Sequence of chain 2.A:
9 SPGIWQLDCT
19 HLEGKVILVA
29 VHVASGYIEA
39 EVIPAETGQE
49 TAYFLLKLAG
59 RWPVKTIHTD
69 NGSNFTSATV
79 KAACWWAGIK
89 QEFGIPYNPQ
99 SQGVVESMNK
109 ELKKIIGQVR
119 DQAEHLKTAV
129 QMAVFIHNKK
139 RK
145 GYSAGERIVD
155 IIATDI

Binding-site contacts:
Ligand atom C01 contacts residue HIS123 of chain 2.A at 3.7 Å.
Ligand atom C39 contacts residue MET130 of chain 2.A at 3.7 Å (hydrophobic).
Ligand atom C30 contacts residue THR77 of chain 1.A at 3.7 Å.
Ligand atom O35 contacts residue ALA81 of chain 1.A at 3.7 Å.
Ligand atom N08 contacts residue THR77 of chain 1.A at 3.7 Å.
Ligand atom O71 contacts residue THR126 of chain 2.A at 2.7 Å (h-bond).
Ligand atom C36 contacts residue TRP84 of chain 1.A at 3.6 Å (hydrophobic).
Ligand atom O35 contacts residue ALA80 of chain 1.A at 3.9 Å.
Ligand atom C25 contacts residue ALA80 of chain 1.A at 3.7 Å (hydrophobic).
Ligand atom O69 contacts residue GLU122 of chain 2.A at 2.8 Å (salt-bridge).
Ligand atom O35 contacts residue TRP84 of chain 1.A at 3.9 Å.
Ligand atom C64 contacts residue GLN47 of chain 1.A at 3.8 Å.
Ligand atom O71 contacts residue HIS123 of chain 2.A at 2.9 Å (h-bond).
Ligand atom C32 contacts residue THR77 of chain 1.A at 3.8 Å.
Ligand atom C32 contacts residue ALA81 of chain 1.A at 3.6 Å (hydrophobic).
Ligand atom C52 contacts residue THR126 of chain 2.A at 3.7 Å.
Ligand atom C36 contacts residue MET130 of chain 2.A at 3.9 Å (hydrophobic).
Ligand atom C39 contacts residue TRP84 of chain 1.A at 3.5 Å (hydrophobic).
Ligand atom C47 contacts residue GLN120 of chain 2.A at 3.5 Å.
Ligand atom C07 contacts residue THR77 of chain 1.A at 3.5 Å.
Ligand atom O71 contacts residue ALA121 of chain 2.A at 3.8 Å.
Ligand atom C42 contacts residue GLN120 of chain 2.A at 3.9 Å.
Ligand atom N06 contacts residue THR77 of chain 1.A at 3.7 Å.
Ligand atom O69 contacts residue ALA121 of chain 2.A at 3.7 Å.
Ligand atom O35 contacts residue LEU54 of chain 1.A at 3.5 Å.
Ligand atom C64 contacts residue THR77 of chain 1.A at 3.8 Å.
Ligand atom C32 contacts residue ALA80 of chain 1.A at 3.9 Å (hydrophobic).
Ligand atom C30 contacts residue ALA80 of chain 1.A at 3.9 Å (hydrophobic).
Ligand atom C56 contacts residue THR126 of chain 2.A at 3.8 Å.
Ligand atom C27 contacts residue THR77 of chain 1.A at 3.8 Å.
Ligand atom C68 contacts residue THR126 of chain 2.A at 3.5 Å.
Ligand atom C36 contacts residue LEU54 of chain 1.A at 3.7 Å (hydrophobic).
Ligand atom O71 contacts residue GLU122 of chain 2.A at 3.4 Å (salt-bridge).
Ligand atom O54 contacts residue HIS123 of chain 2.A at 3.6 Å.
Ligand atom C01 contacts residue GLU122 of chain 2.A at 3.6 Å.
Ligand atom O54 contacts residue THR126 of chain 2.A at 3.4 Å (h-bond).
Ligand atom C68 contacts residue HIS123 of chain 2.A at 3.8 Å.
Ligand atom C60 contacts residue THR126 of chain 2.A at 3.3 Å.
Ligand atom C55 contacts residue THR126 of chain 2.A at 3.7 Å.
Ligand atom C68 contacts residue GLU122 of chain 2.A at 3.5 Å.

Sequence of chain 1.A:
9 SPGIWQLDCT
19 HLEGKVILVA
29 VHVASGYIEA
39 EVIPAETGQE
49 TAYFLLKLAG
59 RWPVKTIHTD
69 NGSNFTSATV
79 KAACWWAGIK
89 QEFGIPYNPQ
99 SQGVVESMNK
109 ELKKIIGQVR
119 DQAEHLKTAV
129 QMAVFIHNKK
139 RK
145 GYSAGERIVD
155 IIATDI

A small-molecule ligand and the protein it binds are described below.
Small molecule (SMILES): Cc1nc2c(ccn2Cc2ccc(F)c(F)c2)c(-c2ccc3c(c2C)CCCO3)c1[C@H](OC(C)(C)C)C(=O)O